This small molecule binds to this protein.
Small molecule (SMILES): Cn1cc(-c2cc(=O)[nH]c3ccc(Nc4ccnc(Cl)c4C#N)cc23)cn1

Sequence of chain 1.A:
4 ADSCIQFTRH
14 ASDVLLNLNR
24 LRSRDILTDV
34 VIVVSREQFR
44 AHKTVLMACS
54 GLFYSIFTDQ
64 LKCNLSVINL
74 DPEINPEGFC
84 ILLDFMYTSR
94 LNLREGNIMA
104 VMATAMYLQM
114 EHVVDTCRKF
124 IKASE

Sequence of chain 2.A:
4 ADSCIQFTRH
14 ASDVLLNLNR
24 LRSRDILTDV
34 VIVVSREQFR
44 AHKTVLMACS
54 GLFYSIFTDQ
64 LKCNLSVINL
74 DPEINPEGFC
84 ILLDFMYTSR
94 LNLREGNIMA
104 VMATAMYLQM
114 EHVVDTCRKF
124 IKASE

Binding-site contacts:
Ligand atom N2 contacts residue GLN112 of chain 1.A at 3.3 Å (h-bond).
Ligand atom C12 contacts residue TYR57 of chain 1.A at 3.5 Å (hydrophobic).
Ligand atom N contacts residue ALA51 of chain 1.A at 3.2 Å (h-bond).
Ligand atom N5 contacts residue ASN20 of chain 2.A at 3.6 Å (h-bond).
Ligand atom C contacts residue ALA51 of chain 1.A at 3.2 Å (hydrophobic).
Ligand atom C6 contacts residue GLN112 of chain 1.A at 3.0 Å.
Ligand atom N1 contacts residue CYS52 of chain 1.A at 3.4 Å (h-bond).
Ligand atom C18 contacts residue GLY54 of chain 1.A at 3.3 Å.
Ligand atom C3 contacts residue CYS52 of chain 1.A at 2.8 Å (hydrophobic).
Ligand atom N contacts residue CYS52 of chain 1.A at 3.7 Å.
Ligand atom C contacts residue ASP16 of chain 2.A at 3.4 Å.
Ligand atom N3 contacts residue ASN20 of chain 2.A at 3.6 Å.
Ligand atom CL contacts residue ARG23 of chain 2.A at 3.5 Å.
Ligand atom C13 contacts residue MET50 of chain 1.A at 3.3 Å (hydrophobic).
Ligand atom C13 contacts residue TYR57 of chain 1.A at 3.5 Å (hydrophobic).
Ligand atom C14 contacts residue TYR57 of chain 1.A at 3.5 Å (hydrophobic).
Ligand atom C12 contacts residue ASN20 of chain 2.A at 3.5 Å.
Ligand atom N4 contacts residue ALA51 of chain 1.A at 3.4 Å (h-bond).
Ligand atom O contacts residue GLU114 of chain 1.A at 2.9 Å (salt-bridge).
Ligand atom N3 contacts residue MET50 of chain 1.A at 2.9 Å (h-bond).
Ligand atom C4 contacts residue CYS52 of chain 1.A at 3.7 Å (hydrophobic).
Ligand atom C14 contacts residue ASN20 of chain 2.A at 3.5 Å.
Ligand atom C7 contacts residue GLY54 of chain 1.A at 3.5 Å.
Ligand atom C2 contacts residue CYS52 of chain 1.A at 3.3 Å (hydrophobic).
Ligand atom C10 contacts residue MET50 of chain 1.A at 3.5 Å (hydrophobic).
Ligand atom C11 contacts residue ASN20 of chain 2.A at 3.5 Å.
Ligand atom C5 contacts residue GLN112 of chain 1.A at 3.4 Å.
Ligand atom C6 contacts residue GLU114 of chain 1.A at 3.7 Å.
Ligand atom O contacts residue GLN112 of chain 1.A at 3.1 Å (h-bond).
Ligand atom N5 contacts residue TYR57 of chain 1.A at 3.7 Å.
Ligand atom N4 contacts residue LEU24 of chain 2.A at 3.6 Å.
Ligand atom C1 contacts residue ALA51 of chain 1.A at 3.2 Å (hydrophobic).
Ligand atom C contacts residue VAL17 of chain 2.A at 3.7 Å (hydrophobic).
Ligand atom N4 contacts residue MET50 of chain 1.A at 3.1 Å (h-bond).
Ligand atom C16 contacts residue ASN20 of chain 2.A at 3.7 Å.
Ligand atom C15 contacts residue ASN20 of chain 2.A at 3.6 Å.
Ligand atom CL contacts residue ARG27 of chain 2.A at 3.7 Å.
Ligand atom C13 contacts residue ASN20 of chain 2.A at 3.7 Å.
Ligand atom C17 contacts residue TYR57 of chain 1.A at 3.6 Å (hydrophobic).
Ligand atom CL contacts residue LEU24 of chain 2.A at 3.7 Å.